Sequence of chain 1.A:
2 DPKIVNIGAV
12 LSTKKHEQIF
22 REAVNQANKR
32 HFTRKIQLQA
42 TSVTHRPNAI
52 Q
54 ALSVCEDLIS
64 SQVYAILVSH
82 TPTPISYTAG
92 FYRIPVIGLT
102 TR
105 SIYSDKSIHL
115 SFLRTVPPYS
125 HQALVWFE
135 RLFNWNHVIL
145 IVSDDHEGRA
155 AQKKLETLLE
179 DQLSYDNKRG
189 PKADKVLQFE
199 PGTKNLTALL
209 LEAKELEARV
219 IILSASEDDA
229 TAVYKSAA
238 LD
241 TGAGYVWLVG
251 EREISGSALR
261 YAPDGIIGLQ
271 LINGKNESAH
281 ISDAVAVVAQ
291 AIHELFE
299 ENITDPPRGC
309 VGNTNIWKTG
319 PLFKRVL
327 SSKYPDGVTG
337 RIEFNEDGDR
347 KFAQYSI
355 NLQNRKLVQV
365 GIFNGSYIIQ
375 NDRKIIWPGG

Binding-site contacts:
Ligand atom O5 contacts residue ASN276 of chain 1.A at 2.2 Å (h-bond).
Ligand atom O7 contacts residue ASN276 of chain 1.A at 3.4 Å (h-bond).
Ligand atom C2 contacts residue ASN276 of chain 1.A at 2.5 Å.
Ligand atom C3 contacts residue ASN276 of chain 1.A at 3.9 Å.
Ligand atom C7 contacts residue ASN276 of chain 1.A at 3.5 Å.
Ligand atom O5 contacts residue ALA279 of chain 1.A at 3.5 Å.
Ligand atom O5 contacts residue ASN273 of chain 1.A at 4.4 Å.
Ligand atom O6 contacts residue SER278 of chain 1.A at 3.9 Å.
Ligand atom N2 contacts residue ASN276 of chain 1.A at 3.0 Å (h-bond).
Ligand atom C5 contacts residue ALA279 of chain 1.A at 4.3 Å (hydrophobic).
Ligand atom C1 contacts residue ASN276 of chain 1.A at 1.4 Å.
Ligand atom C1 contacts residue ALA279 of chain 1.A at 4.3 Å (hydrophobic).
Ligand atom C4 contacts residue ASN276 of chain 1.A at 4.2 Å.
Ligand atom C5 contacts residue ASN276 of chain 1.A at 3.5 Å.
Ligand atom C5 contacts residue SER278 of chain 1.A at 4.4 Å.
Ligand atom C6 contacts residue ALA279 of chain 1.A at 4.2 Å (hydrophobic).
Ligand atom O6 contacts residue ALA279 of chain 1.A at 4.1 Å.

The small molecule below binds the protein below.
Small molecule (SMILES): CC(=O)N[C@@H]1[C@@H](O)[C@H](O)[C@@H](CO)O[C@H]1O